Binding-site contacts:
Ligand atom O7 contacts residue PRO213 of chain 1.C at 4.4 Å.
Ligand atom C1 contacts residue ASN44 of chain 1.C at 1.4 Å.
Ligand atom C4 contacts residue ASN44 of chain 1.C at 4.2 Å.
Ligand atom C5 contacts residue ASN44 of chain 1.C at 3.7 Å.
Ligand atom N2 contacts residue ASN44 of chain 1.C at 2.9 Å (h-bond).
Ligand atom C2 contacts residue ASN44 of chain 1.C at 2.4 Å.
Ligand atom C7 contacts residue ASN44 of chain 1.C at 3.5 Å.
Ligand atom O7 contacts residue ASN44 of chain 1.C at 3.4 Å (h-bond).
Ligand atom C7 contacts residue PRO213 of chain 1.C at 4.0 Å (hydrophobic).
Ligand atom N2 contacts residue PRO213 of chain 1.C at 4.0 Å.
Ligand atom O5 contacts residue ASN44 of chain 1.C at 2.4 Å (h-bond).
Ligand atom O6 contacts residue ARG21 of chain 1.C at 3.6 Å.
Ligand atom C8 contacts residue PRO213 of chain 1.C at 4.1 Å (hydrophobic).
Ligand atom C3 contacts residue ASN44 of chain 1.C at 3.8 Å.

Sequence of chain 1.C:
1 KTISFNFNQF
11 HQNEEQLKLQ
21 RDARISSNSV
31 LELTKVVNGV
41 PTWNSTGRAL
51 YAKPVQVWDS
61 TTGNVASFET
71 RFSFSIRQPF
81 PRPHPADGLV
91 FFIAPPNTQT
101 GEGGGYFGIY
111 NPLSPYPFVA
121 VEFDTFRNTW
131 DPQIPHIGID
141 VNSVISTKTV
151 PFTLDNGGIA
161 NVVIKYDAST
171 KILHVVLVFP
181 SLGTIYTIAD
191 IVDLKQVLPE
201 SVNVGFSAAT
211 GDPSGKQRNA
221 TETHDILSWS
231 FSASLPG

This protein binds this small molecule.
Small molecule (SMILES): CC(=O)N[C@H]1[C@H](O[C@H]2[C@H](O[C@H]3O[C@@H](C)[C@@H](O)[C@@H](O)[C@@H]3O)[C@@H](NC(C)=O)CO[C@@H]2CO)O[C@H](CO)[C@@H](O)[C@@H]1O